Binding-site contacts:
Ligand atom O23 contacts residue THR179 of chain 1.A at 2.4 Å (h-bond).
Ligand atom C03 contacts residue TYR200 of chain 1.B at 3.0 Å (hydrophobic).
Ligand atom C19 contacts residue LEU253 of chain 1.B at 3.4 Å (hydrophobic).
Ligand atom C09 contacts residue VAL236 of chain 1.B at 3.4 Å (hydrophobic).
Ligand atom C03 contacts residue GLU198 of chain 1.B at 3.6 Å.
Ligand atom C04 contacts residue TYR200 of chain 1.B at 3.5 Å (hydrophobic).
Ligand atom C06 contacts residue TYR200 of chain 1.B at 3.4 Å (hydrophobic).
Ligand atom C02 contacts residue ILE368 of chain 1.B at 3.7 Å (hydrophobic).
Ligand atom C06 contacts residue ASN165 of chain 1.B at 3.4 Å.
Ligand atom O01 contacts residue MET257 of chain 1.B at 3.5 Å.
Ligand atom O26 contacts residue ILE368 of chain 1.B at 3.5 Å.
Ligand atom C01 contacts residue TYR200 of chain 1.B at 3.5 Å (hydrophobic).
Ligand atom C16 contacts residue ALA352 of chain 1.B at 3.4 Å (hydrophobic).
Ligand atom O01 contacts residue LEU253 of chain 1.B at 3.6 Å.
Ligand atom O25 contacts residue CYS239 of chain 1.B at 3.0 Å (h-bond).
Ligand atom C21 contacts residue MET257 of chain 1.B at 3.4 Å (hydrophobic).
Ligand atom C05 contacts residue THR237 of chain 1.B at 3.6 Å.
Ligand atom C13 contacts residue GLN134 of chain 1.B at 3.2 Å.
Ligand atom C12 contacts residue ALA314 of chain 1.B at 3.4 Å (hydrophobic).
Ligand atom C20 contacts residue LEU253 of chain 1.B at 3.6 Å (hydrophobic).
Ligand atom C06 contacts residue LEU250 of chain 1.B at 3.4 Å (hydrophobic).
Ligand atom C01 contacts residue ASN165 of chain 1.B at 3.2 Å.
Ligand atom O23 contacts residue ASN256 of chain 1.B at 3.1 Å (h-bond).
Ligand atom C14 contacts residue CYS239 of chain 1.B at 3.6 Å (hydrophobic).
Ligand atom C04 contacts residue LEU253 of chain 1.B at 3.6 Å (hydrophobic).
Ligand atom C08 contacts residue VAL236 of chain 1.B at 3.7 Å (hydrophobic).
Ligand atom C10 contacts residue VAL236 of chain 1.B at 3.6 Å (hydrophobic).
Ligand atom O05 contacts residue TYR200 of chain 1.B at 3.2 Å (h-bond).
Ligand atom C05 contacts residue PHE167 of chain 1.B at 3.7 Å (hydrophobic).
Ligand atom N24 contacts residue ALA314 of chain 1.B at 3.7 Å.
Ligand atom C02 contacts residue GLU198 of chain 1.B at 3.4 Å.
Ligand atom C07 contacts residue LEU253 of chain 1.B at 3.7 Å (hydrophobic).
Ligand atom O05 contacts residue VAL236 of chain 1.B at 3.7 Å.
Ligand atom N22 contacts residue THR179 of chain 1.A at 3.3 Å (h-bond).
Ligand atom C12 contacts residue PHE367 of chain 1.B at 3.4 Å (hydrophobic).
Ligand atom C07 contacts residue VAL236 of chain 1.B at 3.2 Å (hydrophobic).
Ligand atom C03 contacts residue LEU253 of chain 1.B at 3.7 Å (hydrophobic).
Ligand atom O01 contacts residue GLU198 of chain 1.B at 2.8 Å (salt-bridge).
Ligand atom C12 contacts residue THR366 of chain 1.B at 3.3 Å.
Ligand atom C16 contacts residue ALA315 of chain 1.B at 3.4 Å (hydrophobic).

The small molecule below binds the protein below.
Small molecule (SMILES): CCC[C@@H](NC(=O)[C@]1(C)CSC(/C(C)=N/O)=N1)c1cc(OCC2CC2)cc(=O)o1

Sequence of chain 1.B:
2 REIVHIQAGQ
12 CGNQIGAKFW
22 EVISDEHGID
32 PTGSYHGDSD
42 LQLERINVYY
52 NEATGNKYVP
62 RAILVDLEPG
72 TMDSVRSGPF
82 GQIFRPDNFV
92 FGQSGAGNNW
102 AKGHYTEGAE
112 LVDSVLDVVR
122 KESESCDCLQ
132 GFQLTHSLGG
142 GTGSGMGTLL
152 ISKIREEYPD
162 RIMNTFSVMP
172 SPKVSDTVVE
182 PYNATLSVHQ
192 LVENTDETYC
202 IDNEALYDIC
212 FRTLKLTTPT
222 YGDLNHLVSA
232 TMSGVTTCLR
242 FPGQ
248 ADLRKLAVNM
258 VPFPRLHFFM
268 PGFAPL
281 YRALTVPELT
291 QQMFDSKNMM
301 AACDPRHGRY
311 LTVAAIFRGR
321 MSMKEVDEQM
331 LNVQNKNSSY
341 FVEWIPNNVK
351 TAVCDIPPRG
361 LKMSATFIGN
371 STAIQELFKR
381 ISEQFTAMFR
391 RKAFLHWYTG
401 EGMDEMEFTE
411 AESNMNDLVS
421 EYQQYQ

Sequence of chain 1.A:
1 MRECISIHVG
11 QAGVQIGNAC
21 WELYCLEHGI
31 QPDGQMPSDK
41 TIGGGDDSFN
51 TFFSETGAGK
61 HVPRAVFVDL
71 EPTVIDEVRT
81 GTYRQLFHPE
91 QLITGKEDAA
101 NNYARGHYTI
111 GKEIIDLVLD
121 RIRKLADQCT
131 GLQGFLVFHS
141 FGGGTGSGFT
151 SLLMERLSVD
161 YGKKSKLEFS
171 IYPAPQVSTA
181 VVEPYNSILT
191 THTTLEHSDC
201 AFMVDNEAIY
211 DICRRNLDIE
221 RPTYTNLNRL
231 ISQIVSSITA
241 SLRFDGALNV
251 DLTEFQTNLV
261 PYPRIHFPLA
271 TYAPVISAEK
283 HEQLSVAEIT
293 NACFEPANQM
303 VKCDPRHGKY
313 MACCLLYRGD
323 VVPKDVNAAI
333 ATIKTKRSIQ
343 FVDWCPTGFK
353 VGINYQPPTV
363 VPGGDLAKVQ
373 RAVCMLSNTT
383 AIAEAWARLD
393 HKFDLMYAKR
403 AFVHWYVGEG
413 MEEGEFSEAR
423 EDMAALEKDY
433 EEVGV